Binding-site contacts:
Ligand atom C3 contacts residue ASP322 of chain 1.E at 3.9 Å.
Ligand atom O5 contacts residue TYR167 of chain 1.E at 4.4 Å.
Ligand atom C7 contacts residue LEU169 of chain 1.E at 4.3 Å (hydrophobic).
Ligand atom C3 contacts residue TYR167 of chain 1.E at 4.0 Å (hydrophobic).
Ligand atom C4 contacts residue TYR167 of chain 1.E at 4.2 Å (hydrophobic).
Ligand atom O7 contacts residue TYR167 of chain 1.E at 3.0 Å (h-bond).
Ligand atom O7 contacts residue VAL136 of chain 1.E at 4.0 Å.
Ligand atom N2 contacts residue ASP322 of chain 1.E at 2.9 Å (salt-bridge).
Ligand atom O3 contacts residue ASP322 of chain 1.E at 3.1 Å (salt-bridge).
Ligand atom C7 contacts residue ASN150 of chain 1.E at 3.2 Å.
Ligand atom N2 contacts residue ASN150 of chain 1.E at 3.0 Å (h-bond).
Ligand atom C8 contacts residue LEU169 of chain 1.E at 3.8 Å (hydrophobic).
Ligand atom C2 contacts residue ASP322 of chain 1.E at 4.0 Å.
Ligand atom C1 contacts residue ASN150 of chain 1.E at 1.5 Å.
Ligand atom C2 contacts residue ASN150 of chain 1.E at 2.5 Å.
Ligand atom O4 contacts residue TYR167 of chain 1.E at 3.5 Å (h-bond).
Ligand atom C7 contacts residue TYR167 of chain 1.E at 3.8 Å (hydrophobic).
Ligand atom C7 contacts residue ASP322 of chain 1.E at 3.6 Å.
Ligand atom O5 contacts residue ASN150 of chain 1.E at 2.4 Å (h-bond).
Ligand atom N2 contacts residue TYR167 of chain 1.E at 4.5 Å.
Ligand atom C7 contacts residue VAL136 of chain 1.E at 4.3 Å (hydrophobic).
Ligand atom C4 contacts residue ASN150 of chain 1.E at 4.4 Å.
Ligand atom O7 contacts residue ASN150 of chain 1.E at 3.1 Å (h-bond).
Ligand atom C3 contacts residue ASN150 of chain 1.E at 3.9 Å.
Ligand atom C8 contacts residue ASN150 of chain 1.E at 4.4 Å.
Ligand atom C8 contacts residue TYR167 of chain 1.E at 3.6 Å (hydrophobic).
Ligand atom C8 contacts residue VAL136 of chain 1.E at 3.7 Å (hydrophobic).
Ligand atom C8 contacts residue ASP322 of chain 1.E at 3.4 Å.
Ligand atom C5 contacts residue ASN150 of chain 1.E at 3.8 Å.
Ligand atom C5 contacts residue TYR167 of chain 1.E at 4.0 Å (hydrophobic).
Ligand atom C1 contacts residue TYR167 of chain 1.E at 4.0 Å (hydrophobic).

Sequence of chain 1.E:
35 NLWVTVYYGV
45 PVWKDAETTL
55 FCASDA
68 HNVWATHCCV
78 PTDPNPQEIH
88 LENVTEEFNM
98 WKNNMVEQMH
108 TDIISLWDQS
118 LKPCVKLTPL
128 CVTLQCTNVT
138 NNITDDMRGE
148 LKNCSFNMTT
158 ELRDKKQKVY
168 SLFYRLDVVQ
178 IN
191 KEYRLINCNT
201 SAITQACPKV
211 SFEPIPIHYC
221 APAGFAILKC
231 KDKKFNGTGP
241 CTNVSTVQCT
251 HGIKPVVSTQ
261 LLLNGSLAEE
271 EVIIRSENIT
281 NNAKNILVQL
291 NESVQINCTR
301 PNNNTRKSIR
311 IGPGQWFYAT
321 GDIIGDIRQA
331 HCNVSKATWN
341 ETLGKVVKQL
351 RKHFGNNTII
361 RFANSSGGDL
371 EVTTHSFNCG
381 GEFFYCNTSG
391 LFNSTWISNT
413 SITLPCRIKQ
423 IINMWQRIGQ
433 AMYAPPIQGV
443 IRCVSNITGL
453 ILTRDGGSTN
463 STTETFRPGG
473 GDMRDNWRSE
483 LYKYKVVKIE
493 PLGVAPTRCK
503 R

This protein binds this small molecule.
Small molecule (SMILES): CC(=O)N[C@H]1[C@H](O[C@H]2[C@H](O)[C@@H](NC(C)=O)CO[C@@H]2CO)O[C@H](CO)[C@@H](O)[C@@H]1O